Binding-site contacts:
Ligand atom O5 contacts residue GLY18 of chain 1.A at 3.6 Å.
Ligand atom C6 contacts residue GLY18 of chain 1.A at 3.7 Å.
Ligand atom C7 contacts residue ASN15 of chain 1.A at 3.7 Å.
Ligand atom O7 contacts residue THR4 of chain 1.A at 4.1 Å.
Ligand atom C3 contacts residue VAL20 of chain 1.A at 3.8 Å (hydrophobic).
Ligand atom C3 contacts residue ASN15 of chain 1.A at 3.8 Å.
Ligand atom O5 contacts residue ASN15 of chain 1.A at 2.3 Å (h-bond).
Ligand atom N2 contacts residue THR4 of chain 1.A at 4.2 Å.
Ligand atom O6 contacts residue GLY18 of chain 1.A at 4.5 Å.
Ligand atom C8 contacts residue THR4 of chain 1.A at 3.6 Å.
Ligand atom C8 contacts residue ARG21 of chain 1.A at 4.1 Å.
Ligand atom C4 contacts residue ASN15 of chain 1.A at 4.2 Å.
Ligand atom C8 contacts residue SER22 of chain 1.A at 4.4 Å.
Ligand atom N2 contacts residue ASN15 of chain 1.A at 2.9 Å (h-bond).
Ligand atom C8 contacts residue GLU5 of chain 1.A at 4.5 Å.
Ligand atom C8 contacts residue PHE9 of chain 1.A at 3.8 Å (hydrophobic).
Ligand atom O7 contacts residue GLU5 of chain 1.A at 4.3 Å.
Ligand atom C2 contacts residue VAL20 of chain 1.A at 3.6 Å (hydrophobic).
Ligand atom C7 contacts residue GLY18 of chain 1.A at 4.3 Å.
Ligand atom C5 contacts residue GLY18 of chain 1.A at 3.6 Å.
Ligand atom C8 contacts residue VAL20 of chain 1.A at 4.1 Å (hydrophobic).
Ligand atom C1 contacts residue GLY18 of chain 1.A at 4.2 Å.
Ligand atom C1 contacts residue VAL20 of chain 1.A at 3.5 Å (hydrophobic).
Ligand atom O7 contacts residue ASN15 of chain 1.A at 4.0 Å.
Ligand atom C8 contacts residue GLY18 of chain 1.A at 3.9 Å.
Ligand atom C5 contacts residue ASN15 of chain 1.A at 3.6 Å.
Ligand atom C7 contacts residue THR4 of chain 1.A at 3.8 Å.
Ligand atom C7 contacts residue VAL20 of chain 1.A at 4.0 Å (hydrophobic).
Ligand atom N2 contacts residue VAL20 of chain 1.A at 3.0 Å (h-bond).
Ligand atom C1 contacts residue ASN15 of chain 1.A at 1.4 Å.
Ligand atom C2 contacts residue ASN15 of chain 1.A at 2.4 Å.
Ligand atom O7 contacts residue ARG21 of chain 1.A at 3.4 Å (salt-bridge).
Ligand atom C7 contacts residue ARG21 of chain 1.A at 4.0 Å.

Sequence of chain 1.A:
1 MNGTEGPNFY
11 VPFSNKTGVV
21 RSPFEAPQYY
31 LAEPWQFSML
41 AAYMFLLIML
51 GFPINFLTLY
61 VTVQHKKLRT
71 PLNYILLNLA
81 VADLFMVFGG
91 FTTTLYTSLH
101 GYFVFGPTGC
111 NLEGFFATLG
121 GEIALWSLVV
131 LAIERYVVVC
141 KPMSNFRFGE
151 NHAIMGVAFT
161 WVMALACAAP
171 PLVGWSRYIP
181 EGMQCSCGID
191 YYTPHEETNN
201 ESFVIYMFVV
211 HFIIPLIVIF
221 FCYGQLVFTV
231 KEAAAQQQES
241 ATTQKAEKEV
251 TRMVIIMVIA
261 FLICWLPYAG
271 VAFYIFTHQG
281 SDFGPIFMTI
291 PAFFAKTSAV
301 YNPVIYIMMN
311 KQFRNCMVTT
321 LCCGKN

This small molecule binds to this protein.
Small molecule (SMILES): CC(=O)N[C@H]1[C@H](O[C@H]2[C@H](O)[C@@H](NC(C)=O)CO[C@@H]2CO)O[C@H](CO)[C@@H](O[C@@H]2O[C@H](CO)[C@@H](O)[C@H](O[C@H]3O[C@H](CO)[C@@H](O)[C@H](O)[C@@H]3O)[C@@H]2O)[C@@H]1O